Sequence of chain 1.C:
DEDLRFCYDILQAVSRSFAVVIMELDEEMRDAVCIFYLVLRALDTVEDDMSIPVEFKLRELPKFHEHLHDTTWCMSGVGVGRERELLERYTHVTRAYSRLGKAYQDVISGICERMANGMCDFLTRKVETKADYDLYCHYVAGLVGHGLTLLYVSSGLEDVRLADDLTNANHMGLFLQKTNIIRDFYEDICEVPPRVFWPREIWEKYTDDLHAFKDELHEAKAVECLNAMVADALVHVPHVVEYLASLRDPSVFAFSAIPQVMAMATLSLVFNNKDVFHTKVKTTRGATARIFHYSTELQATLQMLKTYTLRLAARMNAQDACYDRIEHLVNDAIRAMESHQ

Binding-site contacts:
Ligand atom C15 contacts residue TYR267 of chain 1.C at 3.6 Å (hydrophobic).
Ligand atom O3B contacts residue SER39 of chain 1.C at 2.7 Å (h-bond).
Ligand atom C13 contacts residue MET196 of chain 1.C at 3.8 Å (hydrophobic).
Ligand atom PB contacts residue SER39 of chain 1.C at 3.2 Å.
Ligand atom C4 contacts residue RWZ1 of chain 1.J at 3.8 Å.
Ligand atom C12 contacts residue MET196 of chain 1.C at 3.7 Å (hydrophobic).
Ligand atom C1 contacts residue PHE42 of chain 1.C at 3.6 Å (hydrophobic).
Ligand atom C12 contacts residue GLY169 of chain 1.C at 3.7 Å.
Ligand atom C2 contacts residue RWZ1 of chain 1.J at 3.8 Å.
Ligand atom C9 contacts residue RWZ1 of chain 1.J at 4.0 Å.
Ligand atom C9 contacts residue VAL168 of chain 1.C at 3.5 Å (hydrophobic).
Ligand atom C14 contacts residue SER280 of chain 1.C at 3.8 Å.
Ligand atom C14 contacts residue LEU172 of chain 1.C at 3.8 Å (hydrophobic).
Ligand atom C15 contacts residue ALA193 of chain 1.C at 3.8 Å (hydrophobic).
Ligand atom C10 contacts residue LEU200 of chain 1.C at 3.4 Å (hydrophobic).
Ligand atom C14 contacts residue TYR176 of chain 1.C at 3.4 Å (hydrophobic).
Ligand atom O3B contacts residue RWZ1 of chain 1.J at 3.5 Å.
Ligand atom C8 contacts residue LEU200 of chain 1.C at 3.5 Å (hydrophobic).
Ligand atom C9 contacts residue ALA165 of chain 1.C at 3.6 Å (hydrophobic).
Ligand atom C7 contacts residue LEU200 of chain 1.C at 3.5 Å (hydrophobic).
Ligand atom C4 contacts residue PHE42 of chain 1.C at 3.6 Å (hydrophobic).
Ligand atom C3 contacts residue RWZ1 of chain 1.J at 4.0 Å.
Ligand atom C3 contacts residue PHE42 of chain 1.C at 3.8 Å (hydrophobic).
Ligand atom C4 contacts residue TYR61 of chain 1.C at 3.7 Å (hydrophobic).
Ligand atom O2B contacts residue SER41 of chain 1.C at 3.1 Å.
Ligand atom C11 contacts residue LEU172 of chain 1.C at 3.6 Å (hydrophobic).
Ligand atom C1 contacts residue RWZ1 of chain 1.J at 3.9 Å.
Ligand atom O2B contacts residue PHE42 of chain 1.C at 3.8 Å.
Ligand atom C6 contacts residue RWZ1 of chain 1.J at 3.6 Å.
Ligand atom C15 contacts residue GLY169 of chain 1.C at 3.8 Å.
Ligand atom S1 contacts residue PHE42 of chain 1.C at 4.0 Å.
Ligand atom O2A contacts residue RWZ1 of chain 1.J at 3.7 Å.
Ligand atom C14 contacts residue MET196 of chain 1.C at 3.9 Å (hydrophobic).
Ligand atom O2A contacts residue ASN204 of chain 1.C at 3.9 Å.
Ligand atom C13 contacts residue GLY169 of chain 1.C at 4.0 Å.
Ligand atom O2B contacts residue SER39 of chain 1.C at 2.8 Å (h-bond).
Ligand atom C10 contacts residue GLY197 of chain 1.C at 3.9 Å.
Ligand atom O1B contacts residue SER39 of chain 1.C at 3.9 Å.
Ligand atom C15 contacts residue MET196 of chain 1.C at 3.6 Å (hydrophobic).
Ligand atom S1 contacts residue SER41 of chain 1.C at 3.8 Å.

A small-molecule ligand and the protein it binds are described below.
Small molecule (SMILES): CC(C)=CCC/C(C)=C/CC/C(C)=C/CS[P](=O)(O)OP(=O)(O)O